Binding-site contacts:
Ligand atom N2 contacts residue ASN798 of chain 1.B at 2.9 Å (h-bond).
Ligand atom O5 contacts residue ASN798 of chain 1.B at 2.4 Å (h-bond).
Ligand atom C8 contacts residue ASN798 of chain 1.B at 4.1 Å.
Ligand atom C2 contacts residue SER800 of chain 1.B at 4.4 Å.
Ligand atom C6 contacts residue GLN801 of chain 1.B at 3.7 Å.
Ligand atom O5 contacts residue SER800 of chain 1.B at 3.9 Å.
Ligand atom C1 contacts residue GLN801 of chain 1.B at 4.2 Å.
Ligand atom O6 contacts residue GLN801 of chain 1.B at 2.8 Å (h-bond).
Ligand atom C5 contacts residue SER800 of chain 1.B at 4.0 Å.
Ligand atom C4 contacts residue ASN798 of chain 1.B at 4.2 Å.
Ligand atom C8 contacts residue LYS792 of chain 1.B at 4.0 Å.
Ligand atom C7 contacts residue ASN798 of chain 1.B at 3.4 Å.
Ligand atom C1 contacts residue ASN798 of chain 1.B at 1.4 Å.
Ligand atom C3 contacts residue ASN798 of chain 1.B at 3.8 Å.
Ligand atom O7 contacts residue ASN798 of chain 1.B at 3.5 Å (h-bond).
Ligand atom C2 contacts residue ASN798 of chain 1.B at 2.5 Å.
Ligand atom C5 contacts residue GLN801 of chain 1.B at 3.6 Å.
Ligand atom C1 contacts residue SER800 of chain 1.B at 3.4 Å.
Ligand atom O5 contacts residue GLN801 of chain 1.B at 3.6 Å.
Ligand atom C5 contacts residue ASN798 of chain 1.B at 3.7 Å.

A small-molecule ligand and the protein it binds are described below.
Small molecule (SMILES): CC(=O)N[C@@H]1[C@@H](O)[C@H](O)[C@@H](CO)O[C@H]1O

Sequence of chain 1.B:
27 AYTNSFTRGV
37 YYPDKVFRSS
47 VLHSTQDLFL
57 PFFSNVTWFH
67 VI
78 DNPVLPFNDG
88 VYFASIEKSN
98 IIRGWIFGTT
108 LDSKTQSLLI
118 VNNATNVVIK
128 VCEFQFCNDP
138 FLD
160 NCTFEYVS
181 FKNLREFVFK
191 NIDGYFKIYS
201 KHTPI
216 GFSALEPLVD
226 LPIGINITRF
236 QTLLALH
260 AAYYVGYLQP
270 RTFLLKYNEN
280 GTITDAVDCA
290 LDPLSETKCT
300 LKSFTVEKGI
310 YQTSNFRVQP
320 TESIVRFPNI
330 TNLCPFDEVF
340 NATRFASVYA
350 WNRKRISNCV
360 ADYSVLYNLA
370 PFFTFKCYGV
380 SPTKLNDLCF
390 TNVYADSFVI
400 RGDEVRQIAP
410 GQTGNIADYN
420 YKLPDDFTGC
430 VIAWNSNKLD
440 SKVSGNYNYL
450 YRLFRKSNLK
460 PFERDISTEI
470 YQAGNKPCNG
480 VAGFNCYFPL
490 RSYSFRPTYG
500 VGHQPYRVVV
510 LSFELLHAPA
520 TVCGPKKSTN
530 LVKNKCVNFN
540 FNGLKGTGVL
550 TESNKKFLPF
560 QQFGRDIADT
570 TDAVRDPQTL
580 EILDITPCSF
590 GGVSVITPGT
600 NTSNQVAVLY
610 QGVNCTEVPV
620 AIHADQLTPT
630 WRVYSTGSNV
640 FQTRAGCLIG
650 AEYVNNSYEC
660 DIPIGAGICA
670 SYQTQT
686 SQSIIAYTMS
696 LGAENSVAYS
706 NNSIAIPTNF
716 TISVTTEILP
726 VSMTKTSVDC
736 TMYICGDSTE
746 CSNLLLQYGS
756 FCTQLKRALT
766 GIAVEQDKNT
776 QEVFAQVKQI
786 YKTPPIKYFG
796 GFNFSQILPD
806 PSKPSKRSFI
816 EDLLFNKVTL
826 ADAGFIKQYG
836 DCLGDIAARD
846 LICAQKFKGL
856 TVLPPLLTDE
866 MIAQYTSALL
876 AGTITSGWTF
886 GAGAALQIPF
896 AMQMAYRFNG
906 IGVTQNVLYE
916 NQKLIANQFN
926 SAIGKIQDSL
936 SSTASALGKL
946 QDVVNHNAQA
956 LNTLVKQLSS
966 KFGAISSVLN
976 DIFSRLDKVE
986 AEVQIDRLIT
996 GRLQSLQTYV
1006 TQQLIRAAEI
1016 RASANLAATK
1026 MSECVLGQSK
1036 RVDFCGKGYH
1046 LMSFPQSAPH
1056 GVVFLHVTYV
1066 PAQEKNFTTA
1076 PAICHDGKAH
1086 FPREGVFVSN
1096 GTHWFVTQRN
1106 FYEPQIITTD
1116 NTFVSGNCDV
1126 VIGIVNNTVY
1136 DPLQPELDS